Binding-site contacts:
Ligand atom C1 contacts residue ASN939 of chain 1.B at 1.4 Å.
Ligand atom C3 contacts residue ASN939 of chain 1.B at 3.8 Å.
Ligand atom C4 contacts residue ASN939 of chain 1.B at 4.3 Å.
Ligand atom C8 contacts residue ASN939 of chain 1.B at 4.3 Å.
Ligand atom O7 contacts residue GLU935 of chain 1.B at 4.0 Å.
Ligand atom C5 contacts residue ASN939 of chain 1.B at 3.7 Å.
Ligand atom O5 contacts residue ASN939 of chain 1.B at 2.4 Å (h-bond).
Ligand atom O7 contacts residue ASN939 of chain 1.B at 3.1 Å (h-bond).
Ligand atom N2 contacts residue ASN939 of chain 1.B at 2.8 Å (h-bond).
Ligand atom C7 contacts residue ASN939 of chain 1.B at 3.1 Å.
Ligand atom C2 contacts residue ASN939 of chain 1.B at 2.5 Å.

Sequence of chain 1.B:
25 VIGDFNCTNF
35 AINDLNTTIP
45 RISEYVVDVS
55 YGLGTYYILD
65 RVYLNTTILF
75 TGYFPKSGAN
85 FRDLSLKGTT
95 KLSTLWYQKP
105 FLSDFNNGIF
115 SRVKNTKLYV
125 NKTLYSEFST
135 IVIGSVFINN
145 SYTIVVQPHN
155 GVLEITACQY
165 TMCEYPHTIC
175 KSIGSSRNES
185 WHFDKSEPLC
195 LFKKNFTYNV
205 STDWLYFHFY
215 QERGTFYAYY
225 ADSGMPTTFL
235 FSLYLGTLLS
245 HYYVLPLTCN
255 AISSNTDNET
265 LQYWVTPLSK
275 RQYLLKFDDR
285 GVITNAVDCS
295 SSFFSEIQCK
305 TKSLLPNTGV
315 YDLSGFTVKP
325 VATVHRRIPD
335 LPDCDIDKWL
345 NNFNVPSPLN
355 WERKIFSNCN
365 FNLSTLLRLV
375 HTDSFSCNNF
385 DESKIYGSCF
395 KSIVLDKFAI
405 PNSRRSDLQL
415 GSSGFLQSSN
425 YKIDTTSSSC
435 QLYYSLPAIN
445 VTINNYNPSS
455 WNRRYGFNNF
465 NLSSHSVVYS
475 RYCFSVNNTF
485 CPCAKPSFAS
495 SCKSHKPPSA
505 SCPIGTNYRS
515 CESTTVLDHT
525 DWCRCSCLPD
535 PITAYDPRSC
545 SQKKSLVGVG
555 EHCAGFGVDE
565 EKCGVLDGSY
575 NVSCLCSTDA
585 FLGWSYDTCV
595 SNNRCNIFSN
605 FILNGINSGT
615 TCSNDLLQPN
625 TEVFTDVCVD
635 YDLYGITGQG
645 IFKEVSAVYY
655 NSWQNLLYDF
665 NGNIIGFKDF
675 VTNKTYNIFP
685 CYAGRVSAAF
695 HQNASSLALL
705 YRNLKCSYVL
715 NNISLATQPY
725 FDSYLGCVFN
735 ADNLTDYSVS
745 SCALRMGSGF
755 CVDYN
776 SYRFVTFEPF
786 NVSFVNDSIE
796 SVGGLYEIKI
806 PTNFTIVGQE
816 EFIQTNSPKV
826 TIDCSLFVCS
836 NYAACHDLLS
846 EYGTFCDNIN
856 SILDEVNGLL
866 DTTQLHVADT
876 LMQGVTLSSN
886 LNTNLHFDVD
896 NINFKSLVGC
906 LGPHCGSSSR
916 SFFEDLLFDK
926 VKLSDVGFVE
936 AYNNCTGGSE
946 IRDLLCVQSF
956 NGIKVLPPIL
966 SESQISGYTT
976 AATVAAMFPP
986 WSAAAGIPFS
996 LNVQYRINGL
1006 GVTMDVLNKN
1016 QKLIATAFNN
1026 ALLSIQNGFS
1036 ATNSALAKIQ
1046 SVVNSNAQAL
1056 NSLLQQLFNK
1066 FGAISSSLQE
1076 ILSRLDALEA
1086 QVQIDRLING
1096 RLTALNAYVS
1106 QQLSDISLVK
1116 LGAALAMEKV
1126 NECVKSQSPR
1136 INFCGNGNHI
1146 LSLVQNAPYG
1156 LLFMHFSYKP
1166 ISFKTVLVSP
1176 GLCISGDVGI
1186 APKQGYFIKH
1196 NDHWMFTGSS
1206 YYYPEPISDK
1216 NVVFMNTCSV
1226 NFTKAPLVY

This small molecule binds to this protein.
Small molecule (SMILES): CC(=O)N[C@H]1[C@H](O[C@H]2[C@H](O)[C@@H](NC(C)=O)CO[C@@H]2CO)O[C@H](CO)[C@@H](O)[C@@H]1O